Sequence of chain 1.A:
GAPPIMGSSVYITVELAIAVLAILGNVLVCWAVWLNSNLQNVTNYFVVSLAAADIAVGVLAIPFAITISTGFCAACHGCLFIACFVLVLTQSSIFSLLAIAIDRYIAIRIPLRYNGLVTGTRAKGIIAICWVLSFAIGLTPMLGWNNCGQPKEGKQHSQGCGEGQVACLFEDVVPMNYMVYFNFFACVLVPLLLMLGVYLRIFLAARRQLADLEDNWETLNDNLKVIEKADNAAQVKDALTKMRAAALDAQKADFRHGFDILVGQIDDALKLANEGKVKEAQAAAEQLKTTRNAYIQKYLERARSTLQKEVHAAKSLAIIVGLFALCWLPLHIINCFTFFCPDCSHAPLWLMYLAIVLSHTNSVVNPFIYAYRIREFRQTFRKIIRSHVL

Binding-site contacts:
Ligand atom O25 contacts residue MET202 of chain 1.A at 3.3 Å.
Ligand atom N12 contacts residue PHE193 of chain 1.A at 3.6 Å.
Ligand atom C24 contacts residue MET202 of chain 1.A at 3.4 Å (hydrophobic).
Ligand atom C5 contacts residue HIS385 of chain 1.A at 3.9 Å.
Ligand atom N15 contacts residue ASN374 of chain 1.A at 2.9 Å (h-bond).
Ligand atom C18 contacts residue PHE193 of chain 1.A at 3.7 Å (hydrophobic).
Ligand atom C14 contacts residue ASN374 of chain 1.A at 3.9 Å.
Ligand atom N13 contacts residue GLU194 of chain 1.A at 3.8 Å.
Ligand atom C2 contacts residue LEU388 of chain 1.A at 3.9 Å (hydrophobic).
Ligand atom N15 contacts residue MET391 of chain 1.A at 3.5 Å.
Ligand atom C21 contacts residue LEU370 of chain 1.A at 3.5 Å (hydrophobic).
Ligand atom N17 contacts residue LEU370 of chain 1.A at 3.8 Å.
Ligand atom C9 contacts residue PHE193 of chain 1.A at 3.7 Å (hydrophobic).
Ligand atom C23 contacts residue TRP367 of chain 1.A at 3.6 Å (hydrophobic).
Ligand atom N17 contacts residue ASN374 of chain 1.A at 3.2 Å (h-bond).
Ligand atom C21 contacts residue MET202 of chain 1.A at 3.7 Å (hydrophobic).
Ligand atom C6 contacts residue GLU194 of chain 1.A at 3.6 Å.
Ligand atom C20 contacts residue PHE193 of chain 1.A at 3.9 Å (hydrophobic).
Ligand atom N19 contacts residue LEU370 of chain 1.A at 3.7 Å.
Ligand atom N10 contacts residue PHE193 of chain 1.A at 3.4 Å.
Ligand atom C23 contacts residue MET202 of chain 1.A at 3.9 Å (hydrophobic).
Ligand atom C24 contacts residue HIS371 of chain 1.A at 3.4 Å.
Ligand atom C23 contacts residue LEU110 of chain 1.A at 3.6 Å (hydrophobic).
Ligand atom C14 contacts residue GLU194 of chain 1.A at 3.7 Å.
Ligand atom N13 contacts residue PHE193 of chain 1.A at 3.6 Å.
Ligand atom N16 contacts residue PHE193 of chain 1.A at 3.5 Å.
Ligand atom N10 contacts residue ILE395 of chain 1.A at 3.9 Å.
Ligand atom C11 contacts residue PHE193 of chain 1.A at 3.5 Å (hydrophobic).
Ligand atom C14 contacts residue PHE193 of chain 1.A at 3.5 Å (hydrophobic).
Ligand atom N15 contacts residue GLU194 of chain 1.A at 2.8 Å (salt-bridge).
Ligand atom O25 contacts residue ASN374 of chain 1.A at 3.2 Å (h-bond).
Ligand atom C22 contacts residue LEU370 of chain 1.A at 3.8 Å (hydrophobic).
Ligand atom C22 contacts residue LEU110 of chain 1.A at 3.8 Å (hydrophobic).
Ligand atom N13 contacts residue MET391 of chain 1.A at 3.7 Å.
Ligand atom C14 contacts residue MET391 of chain 1.A at 3.7 Å (hydrophobic).
Ligand atom N19 contacts residue PHE193 of chain 1.A at 3.9 Å.
Ligand atom N17 contacts residue PHE193 of chain 1.A at 3.7 Å.
Ligand atom O25 contacts residue LEU370 of chain 1.A at 3.7 Å.
Ligand atom C20 contacts residue LEU370 of chain 1.A at 3.5 Å (hydrophobic).
Ligand atom N12 contacts residue ILE395 of chain 1.A at 3.7 Å.

This small molecule binds to this protein.
Small molecule (SMILES): Nc1nc(NCCc2ccc(O)cc2)nc2nc(-c3ccco3)nn12